The protein below binds the small molecule below.
Small molecule (SMILES): O=C(NCCCNc1nc(Nc2cccc(NC(=O)N3CCCC3)c2)ncc1I)c1cccs1

Binding-site contacts:
Ligand atom C33 contacts residue GLY19 of chain 1.A at 3.2 Å.
Ligand atom N10 contacts residue LEU16 of chain 1.A at 3.6 Å.
Ligand atom C33 contacts residue VAL24 of chain 1.A at 3.8 Å (hydrophobic).
Ligand atom N11 contacts residue CYS90 of chain 1.A at 3.2 Å (h-bond).
Ligand atom C34 contacts residue GLY19 of chain 1.A at 3.4 Å.
Ligand atom C34 contacts residue ALA22 of chain 1.A at 3.1 Å (hydrophobic).
Ligand atom C27 contacts residue MET143 of chain 1.A at 3.5 Å (hydrophobic).
Ligand atom C29 contacts residue ASP158 of chain 1.A at 3.7 Å.
Ligand atom C32 contacts residue VAL24 of chain 1.A at 3.4 Å (hydrophobic).
Ligand atom C17 contacts residue GLY93 of chain 1.A at 3.4 Å.
Ligand atom I01 contacts residue THR157 of chain 1.A at 3.8 Å.
Ligand atom N06 contacts residue GLY93 of chain 1.A at 3.6 Å.
Ligand atom C19 contacts residue GLY140 of chain 1.A at 3.8 Å.
Ligand atom C27 contacts residue LEU16 of chain 1.A at 3.4 Å (hydrophobic).
Ligand atom N08 contacts residue MET143 of chain 1.A at 3.7 Å.
Ligand atom N10 contacts residue MET143 of chain 1.A at 3.4 Å.
Ligand atom N06 contacts residue PRO91 of chain 1.A at 3.8 Å.
Ligand atom C25 contacts residue MET143 of chain 1.A at 3.8 Å (hydrophobic).
Ligand atom C18 contacts residue CYS90 of chain 1.A at 3.0 Å (hydrophobic).
Ligand atom N08 contacts residue PHE89 of chain 1.A at 3.5 Å.
Ligand atom C31 contacts residue VAL24 of chain 1.A at 3.5 Å (hydrophobic).
Ligand atom O04 contacts residue VAL24 of chain 1.A at 3.5 Å.
Ligand atom N08 contacts residue CYS90 of chain 1.A at 2.9 Å (h-bond).
Ligand atom C33 contacts residue ALA22 of chain 1.A at 3.6 Å (hydrophobic).
Ligand atom C32 contacts residue GLY17 of chain 1.A at 3.6 Å.
Ligand atom S02 contacts residue ASP158 of chain 1.A at 3.2 Å (salt-bridge).
Ligand atom C18 contacts residue GLY93 of chain 1.A at 3.5 Å.
Ligand atom C33 contacts residue GLY17 of chain 1.A at 3.3 Å.
Ligand atom N11 contacts residue LEU16 of chain 1.A at 3.6 Å.
Ligand atom N11 contacts residue GLU88 of chain 1.A at 3.7 Å.
Ligand atom C23 contacts residue GLY140 of chain 1.A at 3.6 Å.
Ligand atom O04 contacts residue ASP158 of chain 1.A at 3.7 Å.
Ligand atom C22 contacts residue MET143 of chain 1.A at 3.8 Å (hydrophobic).
Ligand atom C30 contacts residue ALA37 of chain 1.A at 3.5 Å (hydrophobic).
Ligand atom C30 contacts residue LEU16 of chain 1.A at 3.8 Å (hydrophobic).
Ligand atom N11 contacts residue PHE89 of chain 1.A at 3.7 Å.
Ligand atom C30 contacts residue GLU88 of chain 1.A at 3.5 Å.
Ligand atom N09 contacts residue ASN141 of chain 1.A at 3.8 Å.
Ligand atom C22 contacts residue CYS90 of chain 1.A at 3.2 Å (hydrophobic).
Ligand atom C33 contacts residue GLN18 of chain 1.A at 3.5 Å.

Sequence of chain 1.A:
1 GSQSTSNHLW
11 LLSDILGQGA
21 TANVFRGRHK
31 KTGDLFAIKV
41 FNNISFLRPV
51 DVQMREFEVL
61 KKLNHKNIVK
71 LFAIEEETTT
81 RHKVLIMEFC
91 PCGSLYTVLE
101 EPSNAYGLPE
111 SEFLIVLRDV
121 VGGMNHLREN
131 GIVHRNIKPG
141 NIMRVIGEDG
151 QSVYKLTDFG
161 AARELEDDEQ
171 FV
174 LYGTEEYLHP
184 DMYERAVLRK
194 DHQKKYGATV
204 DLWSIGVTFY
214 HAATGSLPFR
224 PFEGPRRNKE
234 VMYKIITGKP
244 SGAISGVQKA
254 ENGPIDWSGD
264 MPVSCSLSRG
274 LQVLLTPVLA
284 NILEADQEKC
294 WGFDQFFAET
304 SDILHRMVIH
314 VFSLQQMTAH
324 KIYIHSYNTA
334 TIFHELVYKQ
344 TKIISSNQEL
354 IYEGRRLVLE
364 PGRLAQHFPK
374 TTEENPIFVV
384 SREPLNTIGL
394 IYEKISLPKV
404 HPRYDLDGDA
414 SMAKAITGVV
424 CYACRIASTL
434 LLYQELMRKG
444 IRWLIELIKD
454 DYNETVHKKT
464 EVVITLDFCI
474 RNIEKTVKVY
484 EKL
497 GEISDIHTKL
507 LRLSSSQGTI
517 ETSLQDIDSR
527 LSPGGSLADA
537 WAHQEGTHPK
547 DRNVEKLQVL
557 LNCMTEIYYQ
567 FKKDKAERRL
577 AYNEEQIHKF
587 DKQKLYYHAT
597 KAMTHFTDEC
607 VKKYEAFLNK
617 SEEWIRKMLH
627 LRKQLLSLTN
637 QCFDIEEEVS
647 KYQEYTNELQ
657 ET